A small-molecule ligand and the protein it binds are described below.
Small molecule (SMILES): NC(N)=NCCC[C@H](NC(=O)[C@@H]1CCCN1)C(=O)N[C@H](C=O)Cc1cnc[nH]1

Sequence of chain 34.V:
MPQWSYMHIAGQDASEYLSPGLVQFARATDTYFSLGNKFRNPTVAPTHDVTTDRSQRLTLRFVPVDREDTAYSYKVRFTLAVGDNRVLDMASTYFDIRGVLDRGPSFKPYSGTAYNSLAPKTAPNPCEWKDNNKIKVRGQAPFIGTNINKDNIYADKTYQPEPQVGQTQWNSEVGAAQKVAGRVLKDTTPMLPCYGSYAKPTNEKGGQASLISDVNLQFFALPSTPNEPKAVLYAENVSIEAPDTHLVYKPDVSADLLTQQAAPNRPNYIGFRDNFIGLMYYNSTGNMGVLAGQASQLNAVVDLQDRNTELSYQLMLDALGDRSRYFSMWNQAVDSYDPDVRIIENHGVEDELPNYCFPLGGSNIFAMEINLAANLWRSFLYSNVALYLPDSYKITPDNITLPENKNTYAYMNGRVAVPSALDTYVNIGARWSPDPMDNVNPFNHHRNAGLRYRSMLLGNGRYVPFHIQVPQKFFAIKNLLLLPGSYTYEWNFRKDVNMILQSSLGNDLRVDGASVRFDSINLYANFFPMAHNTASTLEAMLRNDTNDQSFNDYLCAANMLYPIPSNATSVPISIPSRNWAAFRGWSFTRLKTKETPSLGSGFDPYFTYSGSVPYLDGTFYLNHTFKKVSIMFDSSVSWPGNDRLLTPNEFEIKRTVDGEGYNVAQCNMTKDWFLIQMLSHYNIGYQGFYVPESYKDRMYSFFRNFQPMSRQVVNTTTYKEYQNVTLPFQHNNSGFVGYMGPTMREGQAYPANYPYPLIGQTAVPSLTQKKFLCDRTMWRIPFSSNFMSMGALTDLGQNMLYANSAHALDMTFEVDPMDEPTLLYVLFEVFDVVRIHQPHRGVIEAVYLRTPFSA

Sequence of chain 34.T:
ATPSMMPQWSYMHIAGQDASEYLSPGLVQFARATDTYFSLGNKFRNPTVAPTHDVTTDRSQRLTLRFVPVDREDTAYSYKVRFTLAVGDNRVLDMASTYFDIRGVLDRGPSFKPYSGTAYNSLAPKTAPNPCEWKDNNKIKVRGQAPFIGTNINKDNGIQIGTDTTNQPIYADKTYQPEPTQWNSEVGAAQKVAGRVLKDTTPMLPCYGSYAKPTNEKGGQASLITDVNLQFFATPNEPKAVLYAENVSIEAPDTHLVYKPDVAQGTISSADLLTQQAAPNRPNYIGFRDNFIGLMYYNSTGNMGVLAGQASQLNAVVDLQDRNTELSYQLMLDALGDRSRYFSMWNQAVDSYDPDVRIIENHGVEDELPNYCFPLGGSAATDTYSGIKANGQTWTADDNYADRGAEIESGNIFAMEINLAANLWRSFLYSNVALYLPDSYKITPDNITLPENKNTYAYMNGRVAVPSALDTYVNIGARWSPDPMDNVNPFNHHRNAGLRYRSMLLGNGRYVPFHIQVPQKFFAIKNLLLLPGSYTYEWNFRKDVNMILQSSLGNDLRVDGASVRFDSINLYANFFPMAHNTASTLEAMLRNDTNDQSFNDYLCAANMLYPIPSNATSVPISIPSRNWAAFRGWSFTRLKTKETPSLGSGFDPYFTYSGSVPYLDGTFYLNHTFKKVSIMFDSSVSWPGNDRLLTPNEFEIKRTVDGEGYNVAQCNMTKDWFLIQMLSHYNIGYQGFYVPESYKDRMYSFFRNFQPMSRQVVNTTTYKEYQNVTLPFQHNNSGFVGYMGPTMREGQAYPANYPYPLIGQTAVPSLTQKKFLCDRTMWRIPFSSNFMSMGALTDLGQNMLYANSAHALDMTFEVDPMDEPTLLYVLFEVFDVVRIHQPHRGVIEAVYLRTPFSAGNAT

Binding-site contacts:
Ligand atom CA contacts residue TYR619 of chain 34.T at 3.8 Å (hydrophobic).
Ligand atom CE1 contacts residue MET843 of chain 34.T at 4.1 Å (hydrophobic).
Ligand atom ND1 contacts residue GLU894 of chain 34.T at 3.9 Å.
Ligand atom CA contacts residue TYR619 of chain 34.T at 3.6 Å (hydrophobic).
Ligand atom CA contacts residue ASN617 of chain 34.T at 4.2 Å.
Ligand atom ND1 contacts residue LEU348 of chain 34.T at 4.2 Å.
Ligand atom C contacts residue ARG649 of chain 34.T at 4.2 Å.
Ligand atom CB contacts residue TYR619 of chain 34.T at 3.1 Å (hydrophobic).
Ligand atom CB contacts residue CYS621 of chain 34.T at 3.7 Å (hydrophobic).
Ligand atom N contacts residue ASP618 of chain 34.T at 3.5 Å (salt-bridge).
Ligand atom CB contacts residue PHE896 of chain 34.T at 3.9 Å (hydrophobic).
Ligand atom O contacts residue TYR619 of chain 34.T at 3.9 Å.
Ligand atom CD2 contacts residue GLU894 of chain 34.T at 4.2 Å.
Ligand atom CB contacts residue GLU894 of chain 34.T at 4.2 Å.
Ligand atom CG contacts residue PHE896 of chain 34.T at 3.4 Å (hydrophobic).
Ligand atom CG contacts residue ASN617 of chain 34.T at 3.6 Å.
Ligand atom N contacts residue ARG649 of chain 34.T at 3.8 Å.
Ligand atom CA contacts residue ARG649 of chain 34.T at 4.0 Å.
Ligand atom CE1 contacts residue LEU348 of chain 34.T at 4.0 Å (hydrophobic).
Ligand atom CB contacts residue TYR619 of chain 34.T at 4.0 Å (hydrophobic).
Ligand atom CD contacts residue CYS621 of chain 34.T at 4.2 Å (hydrophobic).
Ligand atom CG contacts residue ARG46 of chain 34.V at 3.7 Å.
Ligand atom C contacts residue ASN617 of chain 34.T at 4.2 Å.
Ligand atom N contacts residue CYS621 of chain 34.T at 3.2 Å (h-bond).
Ligand atom CD2 contacts residue ARG845 of chain 34.T at 3.8 Å.
Ligand atom O contacts residue ARG649 of chain 34.T at 3.2 Å (salt-bridge).
Ligand atom N contacts residue TYR619 of chain 34.T at 3.4 Å.
Ligand atom CB contacts residue ARG649 of chain 34.T at 3.6 Å.
Ligand atom CD contacts residue ARG46 of chain 34.V at 3.9 Å.
Ligand atom C contacts residue TYR619 of chain 34.T at 3.4 Å (hydrophobic).
Ligand atom CE1 contacts residue GLU894 of chain 34.T at 4.3 Å.
Ligand atom CB contacts residue ARG649 of chain 34.T at 3.8 Å.
Ligand atom N contacts residue TYR619 of chain 34.T at 3.7 Å.
Ligand atom CA contacts residue ARG649 of chain 34.T at 3.9 Å.
Ligand atom CG contacts residue GLU894 of chain 34.T at 3.8 Å.
Ligand atom CD contacts residue ASN617 of chain 34.T at 2.8 Å.
Ligand atom CA contacts residue CYS621 of chain 34.T at 3.1 Å (hydrophobic).
Ligand atom C contacts residue ARG649 of chain 34.T at 3.8 Å.
Ligand atom N contacts residue ASN617 of chain 34.T at 2.8 Å (h-bond).
Ligand atom O contacts residue ARG845 of chain 34.T at 4.2 Å.